Binding-site contacts:
Ligand atom C7 contacts residue VAL153 of chain 20.D at 3.6 Å (hydrophobic).
Ligand atom O5 contacts residue HIS158 of chain 20.D at 3.5 Å.
Ligand atom C2 contacts residue HIS158 of chain 20.D at 3.7 Å.
Ligand atom O5 contacts residue ASN154 of chain 20.D at 2.4 Å (h-bond).
Ligand atom O7 contacts residue ASN154 of chain 20.D at 4.2 Å.
Ligand atom O7 contacts residue SER149 of chain 20.D at 3.4 Å (h-bond).
Ligand atom N2 contacts residue ASN154 of chain 20.D at 2.8 Å (h-bond).
Ligand atom O6 contacts residue ASN154 of chain 20.D at 4.2 Å.
Ligand atom C2 contacts residue ASN154 of chain 20.D at 2.5 Å.
Ligand atom C5 contacts residue ASN154 of chain 20.D at 3.7 Å.
Ligand atom O6 contacts residue HIS158 of chain 20.D at 4.2 Å.
Ligand atom O7 contacts residue GLY150 of chain 20.D at 3.4 Å.
Ligand atom C7 contacts residue ASN154 of chain 20.D at 3.2 Å.
Ligand atom C7 contacts residue SER149 of chain 20.D at 4.4 Å.
Ligand atom O7 contacts residue VAL153 of chain 20.D at 3.3 Å.
Ligand atom O3 contacts residue HIS148 of chain 20.D at 3.7 Å.
Ligand atom C8 contacts residue ASN154 of chain 20.D at 3.1 Å.
Ligand atom C1 contacts residue HIS158 of chain 20.D at 3.9 Å.
Ligand atom C4 contacts residue HIS158 of chain 20.D at 4.1 Å.
Ligand atom C1 contacts residue ASN154 of chain 20.D at 1.4 Å.
Ligand atom C3 contacts residue HIS158 of chain 20.D at 4.4 Å.
Ligand atom C3 contacts residue ASN154 of chain 20.D at 3.8 Å.
Ligand atom C5 contacts residue HIS158 of chain 20.D at 4.2 Å.
Ligand atom C8 contacts residue VAL153 of chain 20.D at 3.2 Å (hydrophobic).
Ligand atom O6 contacts residue GLY157 of chain 20.D at 3.1 Å.
Ligand atom C6 contacts residue HIS158 of chain 20.D at 4.3 Å.
Ligand atom C4 contacts residue ASN154 of chain 20.D at 4.3 Å.
Ligand atom C6 contacts residue GLY157 of chain 20.D at 3.9 Å.

Sequence of chain 20.D:
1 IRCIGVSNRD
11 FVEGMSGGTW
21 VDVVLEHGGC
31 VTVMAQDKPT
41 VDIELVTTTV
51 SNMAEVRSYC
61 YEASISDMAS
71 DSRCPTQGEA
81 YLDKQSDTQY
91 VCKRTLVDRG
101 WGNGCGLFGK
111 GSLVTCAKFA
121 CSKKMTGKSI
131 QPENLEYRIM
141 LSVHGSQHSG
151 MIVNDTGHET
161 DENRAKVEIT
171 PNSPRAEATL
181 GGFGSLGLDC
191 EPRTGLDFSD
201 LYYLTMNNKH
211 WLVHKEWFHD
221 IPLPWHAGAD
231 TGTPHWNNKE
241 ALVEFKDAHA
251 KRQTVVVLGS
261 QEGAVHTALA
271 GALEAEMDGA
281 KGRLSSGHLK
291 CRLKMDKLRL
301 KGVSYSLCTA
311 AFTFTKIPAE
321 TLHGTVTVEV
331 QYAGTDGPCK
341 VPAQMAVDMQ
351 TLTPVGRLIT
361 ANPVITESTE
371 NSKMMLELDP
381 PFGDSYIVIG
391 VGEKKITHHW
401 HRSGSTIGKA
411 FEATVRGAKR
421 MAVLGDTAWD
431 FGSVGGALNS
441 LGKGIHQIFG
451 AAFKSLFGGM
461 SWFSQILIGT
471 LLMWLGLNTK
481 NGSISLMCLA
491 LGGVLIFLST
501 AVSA

The small molecule below binds the protein below.
Small molecule (SMILES): CC(=O)N[C@@H]1[C@@H](O)[C@H](O)[C@@H](CO)O[C@H]1O